The small molecule below binds the protein below.
Small molecule (SMILES): CC(=O)N[C@@H]1[C@@H](O)[C@H](O)[C@@H](CO)O[C@H]1O

Sequence of chain 2.A:
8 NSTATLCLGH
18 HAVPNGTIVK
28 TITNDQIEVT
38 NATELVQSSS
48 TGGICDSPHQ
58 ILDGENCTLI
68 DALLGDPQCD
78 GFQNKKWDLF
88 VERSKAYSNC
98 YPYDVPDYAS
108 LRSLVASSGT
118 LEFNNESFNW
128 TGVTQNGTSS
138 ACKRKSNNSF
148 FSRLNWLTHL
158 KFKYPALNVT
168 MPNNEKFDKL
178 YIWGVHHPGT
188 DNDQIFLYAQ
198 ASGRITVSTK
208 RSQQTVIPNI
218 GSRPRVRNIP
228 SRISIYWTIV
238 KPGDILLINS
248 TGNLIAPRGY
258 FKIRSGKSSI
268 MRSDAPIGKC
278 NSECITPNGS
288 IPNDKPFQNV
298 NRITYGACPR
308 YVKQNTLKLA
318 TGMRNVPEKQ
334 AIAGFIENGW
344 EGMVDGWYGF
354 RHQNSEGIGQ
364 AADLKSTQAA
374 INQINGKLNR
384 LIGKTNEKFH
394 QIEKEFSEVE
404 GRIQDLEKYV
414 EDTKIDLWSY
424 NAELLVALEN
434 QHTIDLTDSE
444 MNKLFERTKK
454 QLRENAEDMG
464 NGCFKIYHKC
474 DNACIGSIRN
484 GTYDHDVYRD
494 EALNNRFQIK

Binding-site contacts:
Ligand atom C1 contacts residue ASN298 of chain 2.A at 3.6 Å.
Ligand atom O5 contacts residue ASN298 of chain 2.A at 3.6 Å.
Ligand atom O6 contacts residue GLU398 of chain 2.A at 3.7 Å.
Ligand atom O6 contacts residue ASN298 of chain 2.A at 3.6 Å (h-bond).
Ligand atom C3 contacts residue ASN285 of chain 2.A at 4.0 Å.
Ligand atom O7 contacts residue SER45 of chain 2.A at 3.7 Å.
Ligand atom O5 contacts residue ASN285 of chain 2.A at 2.5 Å (h-bond).
Ligand atom C3 contacts residue VAL297 of chain 2.A at 4.1 Å (hydrophobic).
Ligand atom C7 contacts residue VAL297 of chain 2.A at 4.4 Å (hydrophobic).
Ligand atom C1 contacts residue ASN285 of chain 2.A at 1.5 Å.
Ligand atom N2 contacts residue VAL297 of chain 2.A at 3.5 Å (h-bond).
Ligand atom C2 contacts residue ASN285 of chain 2.A at 2.8 Å.
Ligand atom C4 contacts residue ASN285 of chain 2.A at 4.4 Å.
Ligand atom C2 contacts residue VAL297 of chain 2.A at 3.8 Å (hydrophobic).
Ligand atom C1 contacts residue VAL297 of chain 2.A at 3.4 Å (hydrophobic).
Ligand atom C6 contacts residue ASN298 of chain 2.A at 4.4 Å.
Ligand atom C5 contacts residue ASN298 of chain 2.A at 3.9 Å.
Ligand atom C5 contacts residue ASN285 of chain 2.A at 3.6 Å.
Ligand atom O7 contacts residue VAL297 of chain 2.A at 4.3 Å.
Ligand atom C7 contacts residue ASN285 of chain 2.A at 3.5 Å.
Ligand atom N2 contacts residue ASN285 of chain 2.A at 3.3 Å (h-bond).
Ligand atom C8 contacts residue ASN285 of chain 2.A at 2.8 Å.